Binding-site contacts:
Ligand atom C contacts residue TRP164 of chain 1.C at 3.4 Å (hydrophobic).
Ligand atom C9 contacts residue TRP164 of chain 1.C at 3.5 Å (hydrophobic).
Ligand atom C12 contacts residue TRP164 of chain 1.C at 4.1 Å (hydrophobic).
Ligand atom C10 contacts residue CYS207 of chain 1.C at 4.0 Å (hydrophobic).
Ligand atom C6 contacts residue TYR205 of chain 1.C at 3.7 Å (hydrophobic).
Ligand atom C3 contacts residue CYS207 of chain 1.C at 3.8 Å (hydrophobic).
Ligand atom N1 contacts residue TRP164 of chain 1.C at 2.9 Å (h-bond).
Ligand atom C8 contacts residue TRP164 of chain 1.C at 3.2 Å (hydrophobic).
Ligand atom C13 contacts residue MET133 of chain 1.B at 3.7 Å (hydrophobic).
Ligand atom C13 contacts residue VAL165 of chain 1.C at 3.8 Å (hydrophobic).
Ligand atom C8 contacts residue SER163 of chain 1.C at 3.5 Å.
Ligand atom C1 contacts residue ILE135 of chain 1.B at 4.0 Å (hydrophobic).
Ligand atom N contacts residue TRP164 of chain 1.C at 3.1 Å (h-bond).
Ligand atom C5 contacts residue TYR72 of chain 1.B at 3.9 Å (hydrophobic).
Ligand atom O contacts residue TRP164 of chain 1.C at 3.4 Å.
Ligand atom C4 contacts residue CYS207 of chain 1.C at 3.9 Å (hydrophobic).
Ligand atom C4 contacts residue TYR205 of chain 1.C at 3.6 Å (hydrophobic).
Ligand atom C13 contacts residue TYR212 of chain 1.C at 3.5 Å (hydrophobic).
Ligand atom C14 contacts residue MET133 of chain 1.B at 4.0 Å (hydrophobic).
Ligand atom N contacts residue ILE135 of chain 1.B at 3.8 Å.
Ligand atom C7 contacts residue TRP164 of chain 1.C at 3.7 Å (hydrophobic).
Ligand atom C2 contacts residue TRP164 of chain 1.C at 3.7 Å (hydrophobic).
Ligand atom C10 contacts residue TRP164 of chain 1.C at 4.1 Å (hydrophobic).
Ligand atom C9 contacts residue TYR205 of chain 1.C at 4.1 Å (hydrophobic).
Ligand atom C12 contacts residue CYS208 of chain 1.C at 3.8 Å (hydrophobic).
Ligand atom C11 contacts residue CYS208 of chain 1.C at 4.1 Å (hydrophobic).
Ligand atom C9 contacts residue TYR212 of chain 1.C at 3.9 Å (hydrophobic).
Ligand atom C14 contacts residue VAL165 of chain 1.C at 3.8 Å (hydrophobic).
Ligand atom C10 contacts residue CYS208 of chain 1.C at 3.9 Å (hydrophobic).
Ligand atom C8 contacts residue TYR110 of chain 1.C at 3.5 Å (hydrophobic).
Ligand atom C5 contacts residue TYR205 of chain 1.C at 3.9 Å (hydrophobic).
Ligand atom O contacts residue ILE135 of chain 1.B at 3.5 Å.
Ligand atom C5 contacts residue CYS207 of chain 1.C at 3.9 Å (hydrophobic).
Ligand atom C14 contacts residue TRP164 of chain 1.C at 4.0 Å (hydrophobic).
Ligand atom C1 contacts residue TRP164 of chain 1.C at 3.3 Å (hydrophobic).
Ligand atom C12 contacts residue TYR212 of chain 1.C at 3.1 Å (hydrophobic).
Ligand atom C contacts residue VAL165 of chain 1.C at 4.0 Å (hydrophobic).
Ligand atom C11 contacts residue TRP164 of chain 1.C at 3.5 Å (hydrophobic).
Ligand atom O contacts residue VAL165 of chain 1.C at 3.7 Å.
Ligand atom C contacts residue ILE135 of chain 1.B at 3.9 Å (hydrophobic).

Sequence of chain 1.B:
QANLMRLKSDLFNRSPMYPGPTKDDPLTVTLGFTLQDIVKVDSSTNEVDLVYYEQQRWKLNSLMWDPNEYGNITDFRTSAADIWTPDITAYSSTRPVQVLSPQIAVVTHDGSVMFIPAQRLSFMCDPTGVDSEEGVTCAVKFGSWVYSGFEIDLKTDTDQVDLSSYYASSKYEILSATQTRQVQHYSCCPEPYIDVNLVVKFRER

A small-molecule ligand and the protein it binds are described below.
Small molecule (SMILES): C[C@@H]1C[C@@H]2[C@H]3Cn4c(cccc4=O)[C@@H](CN2C)[C@H]31

Sequence of chain 1.C:
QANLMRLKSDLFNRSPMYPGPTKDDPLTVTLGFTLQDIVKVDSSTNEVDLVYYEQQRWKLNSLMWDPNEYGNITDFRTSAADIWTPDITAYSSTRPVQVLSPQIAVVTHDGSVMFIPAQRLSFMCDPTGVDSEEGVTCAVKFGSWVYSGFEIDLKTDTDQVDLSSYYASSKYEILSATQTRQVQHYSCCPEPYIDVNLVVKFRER